This small molecule binds to this protein.
Small molecule (SMILES): Cc1cn([C@H]2C[C@H](OP(=O)(O)O)[C@@H](COP(=O)(O)O)O2)c(=O)[nH]c1=O

Sequence of chain 1.A:
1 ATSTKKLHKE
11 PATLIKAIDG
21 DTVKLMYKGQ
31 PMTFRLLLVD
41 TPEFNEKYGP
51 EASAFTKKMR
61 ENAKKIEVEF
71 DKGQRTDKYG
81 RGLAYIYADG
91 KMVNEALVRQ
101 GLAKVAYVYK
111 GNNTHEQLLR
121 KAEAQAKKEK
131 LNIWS

Binding-site contacts:
Ligand atom O2P contacts residue LYS78 of chain 1.A at 3.3 Å.
Ligand atom P1 contacts residue TYR79 of chain 1.A at 3.6 Å.
Ligand atom C2 contacts residue ASP77 of chain 1.A at 3.7 Å.
Ligand atom C5M contacts residue TYR107 of chain 1.A at 3.6 Å (hydrophobic).
Ligand atom N3 contacts residue ASP77 of chain 1.A at 3.9 Å.
Ligand atom P2 contacts residue ARG81 of chain 1.A at 3.9 Å.
Ligand atom O4' contacts residue ARG81 of chain 1.A at 3.1 Å (salt-bridge).
Ligand atom O5' contacts residue ARG81 of chain 1.A at 3.1 Å (salt-bridge).
Ligand atom O6P contacts residue ARG35 of chain 1.A at 3.0 Å (salt-bridge).
Ligand atom O5P contacts residue CA1 of chain 1.C at 2.5 Å.
Ligand atom O1P contacts residue LYS78 of chain 1.A at 2.7 Å (salt-bridge).
Ligand atom C5M contacts residue LEU36 of chain 1.A at 4.0 Å (hydrophobic).
Ligand atom C4 contacts residue TYR109 of chain 1.A at 3.7 Å (hydrophobic).
Ligand atom C4' contacts residue ARG81 of chain 1.A at 3.9 Å.
Ligand atom O5P contacts residue ARG35 of chain 1.A at 2.9 Å (salt-bridge).
Ligand atom O5' contacts residue ARG35 of chain 1.A at 3.6 Å (salt-bridge).
Ligand atom C5' contacts residue TYR107 of chain 1.A at 3.4 Å (hydrophobic).
Ligand atom O3' contacts residue TYR79 of chain 1.A at 3.3 Å.
Ligand atom P2 contacts residue CA1 of chain 1.C at 3.7 Å.
Ligand atom C3' contacts residue TYR107 of chain 1.A at 3.9 Å (hydrophobic).
Ligand atom C4' contacts residue TYR79 of chain 1.A at 3.9 Å (hydrophobic).
Ligand atom O4 contacts residue LEU83 of chain 1.A at 3.4 Å.
Ligand atom O5P contacts residue ASP21 of chain 1.A at 3.8 Å.
Ligand atom P1 contacts residue LYS78 of chain 1.A at 3.6 Å.
Ligand atom N3 contacts residue TYR109 of chain 1.A at 3.5 Å.
Ligand atom C5M contacts residue ARG35 of chain 1.A at 3.5 Å.
Ligand atom O6P contacts residue ARG81 of chain 1.A at 2.8 Å (salt-bridge).
Ligand atom O4' contacts residue TYR79 of chain 1.A at 3.9 Å.
Ligand atom P2 contacts residue ARG35 of chain 1.A at 3.7 Å.
Ligand atom C6 contacts residue TYR107 of chain 1.A at 4.0 Å (hydrophobic).
Ligand atom O2 contacts residue ASP77 of chain 1.A at 3.7 Å.
Ligand atom C4 contacts residue LEU83 of chain 1.A at 3.7 Å (hydrophobic).
Ligand atom O5P contacts residue ASP40 of chain 1.A at 3.0 Å (salt-bridge).
Ligand atom C5 contacts residue TYR107 of chain 1.A at 3.8 Å (hydrophobic).
Ligand atom O3' contacts residue LYS78 of chain 1.A at 3.5 Å.
Ligand atom O4 contacts residue TYR109 of chain 1.A at 3.8 Å.
Ligand atom C2' contacts residue TYR107 of chain 1.A at 3.6 Å (hydrophobic).
Ligand atom O2P contacts residue TYR79 of chain 1.A at 2.4 Å (h-bond).
Ligand atom C2' contacts residue TYR109 of chain 1.A at 3.9 Å (hydrophobic).
Ligand atom C2 contacts residue TYR109 of chain 1.A at 3.9 Å (hydrophobic).